The protein below binds the small molecule below.
Small molecule (SMILES): NC(=O)c1nc[nH]c1N

Sequence of chain 4.B:
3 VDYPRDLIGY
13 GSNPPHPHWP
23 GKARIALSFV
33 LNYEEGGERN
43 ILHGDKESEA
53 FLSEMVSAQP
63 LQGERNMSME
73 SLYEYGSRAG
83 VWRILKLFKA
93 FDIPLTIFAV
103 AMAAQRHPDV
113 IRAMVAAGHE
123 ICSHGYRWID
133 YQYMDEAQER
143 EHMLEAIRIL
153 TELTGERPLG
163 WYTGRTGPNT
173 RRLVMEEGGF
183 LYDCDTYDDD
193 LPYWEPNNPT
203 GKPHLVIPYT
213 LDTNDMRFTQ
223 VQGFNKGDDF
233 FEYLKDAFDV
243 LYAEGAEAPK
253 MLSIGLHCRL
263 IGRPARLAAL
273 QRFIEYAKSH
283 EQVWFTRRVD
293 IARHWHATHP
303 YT

Binding-site contacts:
Ligand atom CAG contacts residue MET218 of chain 4.B at 4.2 Å (hydrophobic).
Ligand atom NAE contacts residue TYR164 of chain 4.B at 3.8 Å.
Ligand atom OAC contacts residue GLU36 of chain 4.B at 3.2 Å (salt-bridge).
Ligand atom CAG contacts residue HIS126 of chain 4.B at 4.2 Å.
Ligand atom NAE contacts residue GLY166 of chain 4.B at 3.6 Å.
Ligand atom NAF contacts residue GLY166 of chain 4.B at 3.8 Å.
Ligand atom CAG contacts residue HIS259 of chain 4.B at 3.9 Å.
Ligand atom CAI contacts residue GLY166 of chain 4.B at 4.2 Å.
Ligand atom NAB contacts residue PHE53 of chain 4.B at 3.1 Å.
Ligand atom OAC contacts residue ASN34 of chain 4.B at 4.0 Å.
Ligand atom NAF contacts residue TRP130 of chain 4.B at 3.5 Å (h-bond).
Ligand atom CAD contacts residue GLY166 of chain 4.B at 3.3 Å.
Ligand atom NAE contacts residue HIS126 of chain 4.B at 2.9 Å (h-bond).
Ligand atom CAD contacts residue TRP130 of chain 4.B at 3.0 Å (hydrophobic).
Ligand atom NAB contacts residue ARG167 of chain 4.B at 4.2 Å.
Ligand atom CAD contacts residue HIS126 of chain 4.B at 3.8 Å.
Ligand atom CAI contacts residue TYR164 of chain 4.B at 4.1 Å (hydrophobic).
Ligand atom NAB contacts residue TRP130 of chain 4.B at 3.5 Å.
Ligand atom CAG contacts residue TYR164 of chain 4.B at 4.1 Å (hydrophobic).
Ligand atom OAC contacts residue HIS259 of chain 4.B at 2.9 Å (h-bond).
Ligand atom NAA contacts residue TYR164 of chain 4.B at 3.3 Å (h-bond).
Ligand atom CAI contacts residue TRP130 of chain 4.B at 3.0 Å (hydrophobic).
Ligand atom NAA contacts residue HIS259 of chain 4.B at 4.0 Å.
Ligand atom NAA contacts residue TYR211 of chain 4.B at 4.1 Å.
Ligand atom NAE contacts residue THR165 of chain 4.B at 3.3 Å (h-bond).
Ligand atom CAD contacts residue ARG167 of chain 4.B at 3.4 Å.
Ligand atom NAA contacts residue ASN34 of chain 4.B at 3.9 Å.
Ligand atom CAD contacts residue THR165 of chain 4.B at 2.9 Å.
Ligand atom CAH contacts residue ARG167 of chain 4.B at 3.8 Å.
Ligand atom CAG contacts residue ASN34 of chain 4.B at 4.2 Å.
Ligand atom CAH contacts residue TRP130 of chain 4.B at 3.4 Å (hydrophobic).
Ligand atom NAA contacts residue MET218 of chain 4.B at 3.6 Å.
Ligand atom NAE contacts residue TRP130 of chain 4.B at 2.7 Å (h-bond).
Ligand atom OAC contacts residue LEU54 of chain 4.B at 4.0 Å.
Ligand atom NAF contacts residue ARG167 of chain 4.B at 2.8 Å (salt-bridge).
Ligand atom CAG contacts residue GLU36 of chain 4.B at 3.9 Å.
Ligand atom NAF contacts residue THR165 of chain 4.B at 4.1 Å.
Ligand atom CAG contacts residue TRP130 of chain 4.B at 3.7 Å (hydrophobic).
Ligand atom OAC contacts residue TRP130 of chain 4.B at 3.2 Å.
Ligand atom CAI contacts residue HIS126 of chain 4.B at 3.9 Å.